Binding-site contacts:
Ligand atom O7 contacts residue GLN1071 of chain 1.G at 3.7 Å.
Ligand atom O4 contacts residue LEU922 of chain 1.G at 3.5 Å.
Ligand atom O5 contacts residue GLN1071 of chain 1.G at 4.5 Å.
Ligand atom C6 contacts residue GLN926 of chain 1.G at 4.0 Å.
Ligand atom C5 contacts residue GLN926 of chain 1.G at 4.2 Å.
Ligand atom C3 contacts residue ASN717 of chain 1.G at 3.8 Å.
Ligand atom C4 contacts residue ASN717 of chain 1.G at 4.2 Å.
Ligand atom O6 contacts residue THR719 of chain 1.G at 4.4 Å.
Ligand atom O6 contacts residue GLN926 of chain 1.G at 3.4 Å (h-bond).
Ligand atom N2 contacts residue ASN717 of chain 1.G at 2.9 Å (h-bond).
Ligand atom C5 contacts residue ASN717 of chain 1.G at 3.7 Å.
Ligand atom C8 contacts residue ASN717 of chain 1.G at 4.2 Å.
Ligand atom C5 contacts residue LEU922 of chain 1.G at 4.3 Å (hydrophobic).
Ligand atom C1 contacts residue ASN717 of chain 1.G at 1.4 Å.
Ligand atom C2 contacts residue ASN717 of chain 1.G at 2.5 Å.
Ligand atom O7 contacts residue LEU922 of chain 1.G at 4.0 Å.
Ligand atom C3 contacts residue LEU922 of chain 1.G at 3.9 Å (hydrophobic).
Ligand atom C7 contacts residue ASN717 of chain 1.G at 3.4 Å.
Ligand atom O5 contacts residue ASN717 of chain 1.G at 2.4 Å (h-bond).
Ligand atom C4 contacts residue LEU922 of chain 1.G at 4.1 Å (hydrophobic).
Ligand atom O7 contacts residue ASN717 of chain 1.G at 3.5 Å (h-bond).
Ligand atom C8 contacts residue THR716 of chain 1.G at 4.2 Å.

Sequence of chain 1.G:
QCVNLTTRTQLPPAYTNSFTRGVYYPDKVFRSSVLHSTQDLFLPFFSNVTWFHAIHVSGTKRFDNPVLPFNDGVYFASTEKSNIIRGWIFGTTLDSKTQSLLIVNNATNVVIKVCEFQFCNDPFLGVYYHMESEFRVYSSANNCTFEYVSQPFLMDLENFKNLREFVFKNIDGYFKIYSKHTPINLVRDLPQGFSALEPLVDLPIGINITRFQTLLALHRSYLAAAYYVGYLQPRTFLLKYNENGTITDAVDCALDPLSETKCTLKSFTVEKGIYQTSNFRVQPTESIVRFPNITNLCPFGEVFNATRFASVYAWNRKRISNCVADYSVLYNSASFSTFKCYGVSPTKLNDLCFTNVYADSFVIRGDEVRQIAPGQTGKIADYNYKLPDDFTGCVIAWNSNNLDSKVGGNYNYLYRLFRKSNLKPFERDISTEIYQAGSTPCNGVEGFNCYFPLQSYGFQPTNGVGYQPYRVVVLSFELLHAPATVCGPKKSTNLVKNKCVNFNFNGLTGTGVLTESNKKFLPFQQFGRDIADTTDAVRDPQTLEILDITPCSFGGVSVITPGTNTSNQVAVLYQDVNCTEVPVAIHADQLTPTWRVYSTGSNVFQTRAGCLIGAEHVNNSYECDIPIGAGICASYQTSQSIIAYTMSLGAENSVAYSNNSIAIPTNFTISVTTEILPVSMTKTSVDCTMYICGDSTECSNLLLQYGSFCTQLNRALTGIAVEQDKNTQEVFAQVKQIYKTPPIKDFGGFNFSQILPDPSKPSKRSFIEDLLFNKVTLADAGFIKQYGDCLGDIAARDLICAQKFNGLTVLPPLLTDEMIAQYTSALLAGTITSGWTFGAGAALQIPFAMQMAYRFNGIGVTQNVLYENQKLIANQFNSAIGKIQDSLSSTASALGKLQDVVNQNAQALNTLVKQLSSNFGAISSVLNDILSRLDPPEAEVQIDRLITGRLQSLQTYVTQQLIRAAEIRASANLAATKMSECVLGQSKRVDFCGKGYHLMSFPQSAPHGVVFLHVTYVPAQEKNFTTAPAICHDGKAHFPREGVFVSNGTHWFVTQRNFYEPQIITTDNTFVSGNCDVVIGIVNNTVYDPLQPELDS

This protein binds this small molecule.
Small molecule (SMILES): CC(=O)N[C@H]1[C@H](O[C@H]2[C@H](O)[C@@H](NC(C)=O)CO[C@@H]2CO)O[C@H](CO)[C@@H](O)[C@@H]1O